Binding-site contacts:
Ligand atom C contacts residue LEU179 of chain 1.C at 3.7 Å (hydrophobic).
Ligand atom CB contacts residue TRP235 of chain 1.C at 3.7 Å (hydrophobic).
Ligand atom CA contacts residue ASN231 of chain 1.C at 3.4 Å.
Ligand atom CB contacts residue GLU187 of chain 1.C at 3.7 Å.
Ligand atom C contacts residue ASN231 of chain 1.C at 3.7 Å.
Ligand atom C contacts residue GLU187 of chain 1.C at 3.6 Å.
Ligand atom O contacts residue LEU234 of chain 1.C at 3.6 Å.
Ligand atom O2P contacts residue ARG61 of chain 1.C at 2.8 Å (salt-bridge).
Ligand atom CB contacts residue ASN180 of chain 1.C at 3.8 Å.
Ligand atom CE contacts residue PRO172 of chain 1.C at 3.2 Å (hydrophobic).
Ligand atom NH1 contacts residue ARG65 of chain 1.C at 2.8 Å (salt-bridge).
Ligand atom O contacts residue ASN231 of chain 1.C at 2.8 Å (h-bond).
Ligand atom NH2 contacts residue GLU138 of chain 1.C at 3.7 Å.
Ligand atom O contacts residue VAL183 of chain 1.C at 3.3 Å.
Ligand atom O3P contacts residue ARG134 of chain 1.C at 2.7 Å (salt-bridge).
Ligand atom O2P contacts residue LYS54 of chain 1.C at 3.0 Å (salt-bridge).
Ligand atom SD contacts residue GLY176 of chain 1.C at 3.6 Å.
Ligand atom CB contacts residue ASN231 of chain 1.C at 3.4 Å.
Ligand atom C contacts residue ASN180 of chain 1.C at 3.7 Å.
Ligand atom O contacts residue VAL51 of chain 1.C at 3.7 Å.
Ligand atom NE contacts residue GLU187 of chain 1.C at 3.5 Å (salt-bridge).
Ligand atom SD contacts residue LYS127 of chain 1.C at 3.8 Å.
Ligand atom CB contacts residue ASN180 of chain 1.C at 3.3 Å.
Ligand atom O1P contacts residue LYS54 of chain 1.C at 3.8 Å.
Ligand atom P contacts residue TYR135 of chain 1.C at 3.7 Å.
Ligand atom O3P contacts residue ARG61 of chain 1.C at 2.9 Å (salt-bridge).
Ligand atom CA contacts residue ASN180 of chain 1.C at 3.5 Å.
Ligand atom O1P contacts residue TYR135 of chain 1.C at 2.7 Å (h-bond).
Ligand atom P contacts residue ARG61 of chain 1.C at 3.6 Å.
Ligand atom O contacts residue LEU179 of chain 1.C at 3.6 Å.
Ligand atom CZ contacts residue GLU187 of chain 1.C at 3.6 Å.
Ligand atom CB contacts residue GLU187 of chain 1.C at 3.6 Å.
Ligand atom O1P contacts residue ARG134 of chain 1.C at 2.8 Å (salt-bridge).
Ligand atom N contacts residue LEU179 of chain 1.C at 3.5 Å.
Ligand atom N contacts residue ASN180 of chain 1.C at 3.0 Å (h-bond).
Ligand atom N contacts residue GLU187 of chain 1.C at 2.9 Å (salt-bridge).
Ligand atom N contacts residue ASN231 of chain 1.C at 2.9 Å (h-bond).
Ligand atom NH2 contacts residue GLU187 of chain 1.C at 3.3 Å (salt-bridge).
Ligand atom CA contacts residue GLU187 of chain 1.C at 3.4 Å.
Ligand atom CZ contacts residue LEU234 of chain 1.C at 3.7 Å (hydrophobic).

A small-molecule ligand and the protein it binds are described below.
Small molecule (SMILES): CSCC[C@H](NC(=O)[C@H](COP(=O)(O)O)NC(=O)[C@H](C)NC(=O)[C@H](C)NC(=O)[C@H](CCCN=C(N)N)NC(=O)[C@@H](N)CCCN=C(N)N)C(=O)N[C@@H](CC(=O)O)C(=O)N[C@H](C=O)CC(N)=O

Sequence of chain 1.C:
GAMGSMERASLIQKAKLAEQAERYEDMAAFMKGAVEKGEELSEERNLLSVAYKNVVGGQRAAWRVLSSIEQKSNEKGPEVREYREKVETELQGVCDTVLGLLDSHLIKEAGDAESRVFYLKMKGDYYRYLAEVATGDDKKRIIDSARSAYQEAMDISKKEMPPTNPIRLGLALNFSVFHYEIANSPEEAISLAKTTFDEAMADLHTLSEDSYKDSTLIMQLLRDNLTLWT